Sequence of chain 1.A:
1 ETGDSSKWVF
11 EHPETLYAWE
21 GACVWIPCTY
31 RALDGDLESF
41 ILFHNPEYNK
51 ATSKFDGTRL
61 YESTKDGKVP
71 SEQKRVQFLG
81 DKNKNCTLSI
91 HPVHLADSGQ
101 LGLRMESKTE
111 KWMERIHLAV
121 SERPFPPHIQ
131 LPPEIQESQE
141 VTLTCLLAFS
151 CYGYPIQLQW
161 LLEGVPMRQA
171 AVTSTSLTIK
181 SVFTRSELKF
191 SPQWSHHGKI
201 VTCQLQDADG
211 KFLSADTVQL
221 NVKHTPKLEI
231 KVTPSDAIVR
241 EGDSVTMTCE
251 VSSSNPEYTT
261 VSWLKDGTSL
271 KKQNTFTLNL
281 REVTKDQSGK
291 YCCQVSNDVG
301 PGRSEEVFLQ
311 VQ

The protein below binds the small molecule below.
Small molecule (SMILES): CC(=O)N[C@H]1[C@H](O[C@H]2[C@H](O)[C@@H](NC(C)=O)CO[C@@H]2CO)O[C@H](CO)[C@@H](O[C@@H]2O[C@H](CO[C@H]3O[C@H](CO)[C@@H](O)[C@H](O)[C@@H]3O)[C@@H](O)[C@H](O[C@H]3O[C@H](CO)[C@@H](O)[C@H](O)[C@@H]3O)[C@@H]2O)[C@@H]1O

Binding-site contacts:
Ligand atom O5 contacts residue TRP25 of chain 1.A at 3.6 Å.
Ligand atom C8 contacts residue THR29 of chain 1.A at 3.6 Å.
Ligand atom C3 contacts residue THR87 of chain 1.A at 4.1 Å.
Ligand atom O6 contacts residue TYR152 of chain 1.A at 4.3 Å.
Ligand atom C6 contacts residue TYR152 of chain 1.A at 3.3 Å (hydrophobic).
Ligand atom C1 contacts residue TYR152 of chain 1.A at 3.8 Å (hydrophobic).
Ligand atom O5 contacts residue TYR152 of chain 1.A at 3.8 Å.
Ligand atom C4 contacts residue TYR152 of chain 1.A at 4.2 Å (hydrophobic).
Ligand atom C1 contacts residue THR87 of chain 1.A at 3.7 Å.
Ligand atom C2 contacts residue TYR152 of chain 1.A at 4.1 Å (hydrophobic).
Ligand atom C5 contacts residue TYR152 of chain 1.A at 4.1 Å (hydrophobic).
Ligand atom O3 contacts residue TRP25 of chain 1.A at 3.4 Å.
Ligand atom C1 contacts residue LEU79 of chain 1.A at 3.4 Å (hydrophobic).
Ligand atom C7 contacts residue THR87 of chain 1.A at 3.6 Å.
Ligand atom O6 contacts residue LEU79 of chain 1.A at 4.3 Å.
Ligand atom C1 contacts residue TYR152 of chain 1.A at 4.2 Å (hydrophobic).
Ligand atom N2 contacts residue THR87 of chain 1.A at 2.8 Å (h-bond).
Ligand atom C6 contacts residue LEU79 of chain 1.A at 3.6 Å (hydrophobic).
Ligand atom C8 contacts residue CYS28 of chain 1.A at 3.8 Å (hydrophobic).
Ligand atom C1 contacts residue TRP25 of chain 1.A at 4.2 Å (hydrophobic).
Ligand atom C8 contacts residue THR87 of chain 1.A at 3.5 Å.
Ligand atom C1 contacts residue ASN85 of chain 1.A at 1.4 Å.
Ligand atom C2 contacts residue ASN85 of chain 1.A at 2.5 Å.
Ligand atom O7 contacts residue ASN85 of chain 1.A at 4.3 Å.
Ligand atom C2 contacts residue THR87 of chain 1.A at 3.6 Å.
Ligand atom N2 contacts residue ASN85 of chain 1.A at 3.0 Å (h-bond).
Ligand atom C7 contacts residue ASN85 of chain 1.A at 3.9 Å.
Ligand atom C3 contacts residue TYR152 of chain 1.A at 3.6 Å (hydrophobic).
Ligand atom C5 contacts residue LEU79 of chain 1.A at 3.2 Å (hydrophobic).
Ligand atom C5 contacts residue ASN85 of chain 1.A at 3.6 Å.
Ligand atom C8 contacts residue ILE179 of chain 1.A at 4.2 Å (hydrophobic).
Ligand atom O5 contacts residue LEU79 of chain 1.A at 3.0 Å (h-bond).
Ligand atom C3 contacts residue TRP25 of chain 1.A at 3.7 Å (hydrophobic).
Ligand atom C3 contacts residue ASN85 of chain 1.A at 3.8 Å.
Ligand atom O4 contacts residue TYR152 of chain 1.A at 4.0 Å.
Ligand atom O4 contacts residue TRP25 of chain 1.A at 3.7 Å.
Ligand atom C4 contacts residue ASN85 of chain 1.A at 4.2 Å.
Ligand atom O5 contacts residue ASN85 of chain 1.A at 2.3 Å (h-bond).
Ligand atom O7 contacts residue LEU79 of chain 1.A at 3.7 Å.
Ligand atom O6 contacts residue TYR152 of chain 1.A at 3.7 Å.